Sequence of chain 1.C:
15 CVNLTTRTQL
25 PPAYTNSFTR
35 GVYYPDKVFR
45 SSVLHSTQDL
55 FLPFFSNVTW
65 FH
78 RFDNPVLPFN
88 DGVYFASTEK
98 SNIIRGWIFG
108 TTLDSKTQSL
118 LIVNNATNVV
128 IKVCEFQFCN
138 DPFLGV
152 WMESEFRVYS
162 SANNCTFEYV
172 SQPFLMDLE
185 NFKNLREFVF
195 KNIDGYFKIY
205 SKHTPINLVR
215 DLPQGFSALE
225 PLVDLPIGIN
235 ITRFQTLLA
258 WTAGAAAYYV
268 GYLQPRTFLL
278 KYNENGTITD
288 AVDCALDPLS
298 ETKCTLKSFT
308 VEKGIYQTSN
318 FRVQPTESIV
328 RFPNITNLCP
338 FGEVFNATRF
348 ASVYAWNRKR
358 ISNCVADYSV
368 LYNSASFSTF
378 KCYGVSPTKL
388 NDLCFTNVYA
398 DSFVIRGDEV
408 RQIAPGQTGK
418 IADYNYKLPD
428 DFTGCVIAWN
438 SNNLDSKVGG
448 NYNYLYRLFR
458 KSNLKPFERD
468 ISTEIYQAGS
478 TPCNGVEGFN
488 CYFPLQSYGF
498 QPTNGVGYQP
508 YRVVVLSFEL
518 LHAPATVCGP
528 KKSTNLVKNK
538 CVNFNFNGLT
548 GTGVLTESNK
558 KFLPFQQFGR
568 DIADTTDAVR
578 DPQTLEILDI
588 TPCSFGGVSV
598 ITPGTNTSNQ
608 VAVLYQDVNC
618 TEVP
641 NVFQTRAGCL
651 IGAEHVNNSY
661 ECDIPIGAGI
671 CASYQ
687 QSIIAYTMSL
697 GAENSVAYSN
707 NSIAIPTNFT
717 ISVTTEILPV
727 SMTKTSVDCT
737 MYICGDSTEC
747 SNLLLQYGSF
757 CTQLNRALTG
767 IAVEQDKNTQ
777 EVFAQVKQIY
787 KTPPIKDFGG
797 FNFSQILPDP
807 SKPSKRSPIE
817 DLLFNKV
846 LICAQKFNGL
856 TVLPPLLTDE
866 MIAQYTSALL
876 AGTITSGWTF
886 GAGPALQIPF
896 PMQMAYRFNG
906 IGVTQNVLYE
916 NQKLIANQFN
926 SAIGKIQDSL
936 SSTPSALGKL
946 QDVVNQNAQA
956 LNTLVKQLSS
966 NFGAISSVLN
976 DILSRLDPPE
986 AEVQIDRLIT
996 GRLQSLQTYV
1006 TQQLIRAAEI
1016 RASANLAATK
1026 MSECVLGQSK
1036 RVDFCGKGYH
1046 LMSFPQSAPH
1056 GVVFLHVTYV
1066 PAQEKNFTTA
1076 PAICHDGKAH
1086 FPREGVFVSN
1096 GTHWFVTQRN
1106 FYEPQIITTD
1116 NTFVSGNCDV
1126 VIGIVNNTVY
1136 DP

Binding-site contacts:
Ligand atom N2 contacts residue ASN657 of chain 1.C at 2.5 Å (h-bond).
Ligand atom O5 contacts residue ASN657 of chain 1.C at 2.3 Å (h-bond).
Ligand atom C2 contacts residue ASN657 of chain 1.C at 2.7 Å.
Ligand atom C5 contacts residue ASN657 of chain 1.C at 3.6 Å.
Ligand atom C4 contacts residue ASN657 of chain 1.C at 4.3 Å.
Ligand atom C3 contacts residue ASN657 of chain 1.C at 4.0 Å.
Ligand atom C7 contacts residue ASN657 of chain 1.C at 3.0 Å.
Ligand atom C1 contacts residue ASN657 of chain 1.C at 1.5 Å.
Ligand atom O7 contacts residue ASN657 of chain 1.C at 3.8 Å.
Ligand atom C8 contacts residue ASN657 of chain 1.C at 3.5 Å.

A small-molecule ligand and the protein it binds are described below.
Small molecule (SMILES): CC(=O)N[C@@H]1[C@@H](O)[C@H](O)[C@@H](CO)O[C@H]1O